Sequence of chain 59.A:
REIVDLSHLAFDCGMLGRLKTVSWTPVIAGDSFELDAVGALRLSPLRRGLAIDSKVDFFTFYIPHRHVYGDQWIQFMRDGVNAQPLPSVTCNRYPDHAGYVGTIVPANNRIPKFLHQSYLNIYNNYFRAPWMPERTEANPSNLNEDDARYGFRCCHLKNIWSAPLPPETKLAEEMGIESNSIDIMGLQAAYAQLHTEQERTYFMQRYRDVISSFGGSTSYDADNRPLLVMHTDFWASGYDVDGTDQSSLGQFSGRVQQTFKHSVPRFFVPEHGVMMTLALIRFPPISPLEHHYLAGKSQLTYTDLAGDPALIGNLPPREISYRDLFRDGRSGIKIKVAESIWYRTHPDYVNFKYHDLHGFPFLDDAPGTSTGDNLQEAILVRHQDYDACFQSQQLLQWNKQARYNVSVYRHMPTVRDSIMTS

Sequence of chain 60.A:
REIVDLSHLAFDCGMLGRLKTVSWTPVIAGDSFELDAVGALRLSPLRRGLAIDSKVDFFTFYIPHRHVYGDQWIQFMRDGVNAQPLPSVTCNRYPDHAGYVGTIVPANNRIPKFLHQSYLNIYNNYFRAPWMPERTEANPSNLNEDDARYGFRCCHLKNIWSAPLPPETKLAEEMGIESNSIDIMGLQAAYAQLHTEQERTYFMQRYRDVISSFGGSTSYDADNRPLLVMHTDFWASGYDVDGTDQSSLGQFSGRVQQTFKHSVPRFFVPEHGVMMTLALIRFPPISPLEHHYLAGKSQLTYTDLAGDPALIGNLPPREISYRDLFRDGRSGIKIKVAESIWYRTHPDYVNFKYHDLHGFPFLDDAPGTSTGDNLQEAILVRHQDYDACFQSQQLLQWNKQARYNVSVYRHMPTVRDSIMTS

Binding-site contacts:
Ligand atom N3 contacts residue ARG425 of chain 60.A at 3.1 Å (salt-bridge).
Ligand atom O3' contacts residue ARG425 of chain 60.A at 3.8 Å.
Ligand atom N1 contacts residue GLU208 of chain 59.A at 1.5 Å (salt-bridge).
Ligand atom C5' contacts residue DC1 of chain 59.H at 2.3 Å.
Ligand atom OP2 contacts residue ASP426 of chain 60.A at 2.8 Å (salt-bridge).
Ligand atom OP1 contacts residue GLY34 of chain 59.C at 3.8 Å.
Ligand atom C2' contacts residue DC1 of chain 59.E at 2.2 Å.
Ligand atom OP2 contacts residue DC1 of chain 59.H at 2.0 Å.
Ligand atom C5' contacts residue ARG28 of chain 59.C at 3.1 Å.
Ligand atom C2 contacts residue ARG425 of chain 60.A at 3.1 Å.
Ligand atom O5' contacts residue ARG28 of chain 59.C at 3.4 Å.
Ligand atom C2 contacts residue GLU208 of chain 59.A at 1.6 Å.
Ligand atom O3' contacts residue DC1 of chain 59.E at 3.3 Å.
Ligand atom C3' contacts residue DC1 of chain 59.E at 2.9 Å.
Ligand atom N6 contacts residue GLU208 of chain 59.A at 3.4 Å (salt-bridge).
Ligand atom OP2 contacts residue ARG425 of chain 60.A at 3.8 Å.
Ligand atom O5' contacts residue TYR31 of chain 59.C at 3.4 Å (h-bond).
Ligand atom C1' contacts residue PHE212 of chain 59.A at 3.5 Å (hydrophobic).
Ligand atom C4 contacts residue GLU208 of chain 59.A at 3.4 Å.
Ligand atom O3' contacts residue ARG28 of chain 59.C at 3.5 Å (salt-bridge).
Ligand atom C5 contacts residue GLU208 of chain 59.A at 3.4 Å.
Ligand atom OP1 contacts residue ARG28 of chain 59.C at 3.2 Å (salt-bridge).
Ligand atom C1' contacts residue DC1 of chain 59.E at 3.6 Å.
Ligand atom C1' contacts residue ALA27 of chain 59.C at 3.8 Å (hydrophobic).
Ligand atom O5' contacts residue DC1 of chain 59.H at 2.6 Å.
Ligand atom C6 contacts residue GLU208 of chain 59.A at 2.6 Å.
Ligand atom N1 contacts residue ARG425 of chain 60.A at 3.6 Å (salt-bridge).
Ligand atom O4' contacts residue ARG425 of chain 60.A at 3.7 Å.
Ligand atom O5' contacts residue ARG425 of chain 60.A at 2.8 Å.
Ligand atom C5' contacts residue TYR31 of chain 59.C at 2.9 Å (hydrophobic).
Ligand atom O4' contacts residue PHE212 of chain 59.A at 3.4 Å.
Ligand atom P contacts residue ARG425 of chain 60.A at 3.5 Å.
Ligand atom O3' contacts residue THR423 of chain 60.A at 3.8 Å.
Ligand atom C4 contacts residue ARG425 of chain 60.A at 3.6 Å.
Ligand atom OP2 contacts residue THR423 of chain 60.A at 2.9 Å.
Ligand atom N3 contacts residue PHE212 of chain 59.A at 2.9 Å.
Ligand atom C2 contacts residue PHE212 of chain 59.A at 3.8 Å (hydrophobic).
Ligand atom C4' contacts residue DC1 of chain 59.H at 2.8 Å.
Ligand atom P contacts residue DC1 of chain 59.H at 2.5 Å.
Ligand atom N3 contacts residue GLU208 of chain 59.A at 2.7 Å (salt-bridge).

Sequence of chain 59.C:
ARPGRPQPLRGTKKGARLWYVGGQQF

This protein binds this small molecule.
Small molecule (SMILES): Nc1ncnc2c1N1CN2[C@H]2C[C@]3(OP3(O)(O)OC[C@H]3OCC[C@@H]3O[P](=O)(O)OC[C@H]3O[C@@H]1C[C@@H]3O)[C@@H](CO[P](=O)(O)O[C@H]1CCO[C@@H]1COP(=O)=O)O2